The small molecule below binds the protein below.
Small molecule (SMILES): CC(=O)N[C@@H]1[C@@H](O)[C@H](O)[C@@H](CO)O[C@H]1O

Binding-site contacts:
Ligand atom O6 contacts residue LYS357 of chain 1.E at 3.4 Å (salt-bridge).
Ligand atom O5 contacts residue LYS357 of chain 1.E at 4.4 Å.
Ligand atom C6 contacts residue LYS357 of chain 1.E at 3.5 Å.
Ligand atom C7 contacts residue THR211 of chain 1.E at 4.5 Å.
Ligand atom O5 contacts residue ASN256 of chain 1.E at 2.5 Å (h-bond).
Ligand atom C8 contacts residue GLU209 of chain 1.E at 3.2 Å.
Ligand atom C5 contacts residue ASP355 of chain 1.E at 3.5 Å.
Ligand atom C3 contacts residue ASN256 of chain 1.E at 3.8 Å.
Ligand atom C6 contacts residue ASN256 of chain 1.E at 4.5 Å.
Ligand atom C7 contacts residue ASN256 of chain 1.E at 3.2 Å.
Ligand atom C1 contacts residue ASN256 of chain 1.E at 1.4 Å.
Ligand atom C6 contacts residue ASP355 of chain 1.E at 3.1 Å.
Ligand atom N2 contacts residue ASN256 of chain 1.E at 2.8 Å (h-bond).
Ligand atom O6 contacts residue ASP355 of chain 1.E at 4.2 Å.
Ligand atom O7 contacts residue THR211 of chain 1.E at 4.5 Å.
Ligand atom C8 contacts residue ASN256 of chain 1.E at 4.3 Å.
Ligand atom C2 contacts residue ASN256 of chain 1.E at 2.4 Å.
Ligand atom C8 contacts residue THR211 of chain 1.E at 4.1 Å.
Ligand atom O7 contacts residue ASN256 of chain 1.E at 3.3 Å (h-bond).
Ligand atom O5 contacts residue ASP355 of chain 1.E at 4.1 Å.
Ligand atom C4 contacts residue ASN256 of chain 1.E at 4.3 Å.
Ligand atom C5 contacts residue ASN256 of chain 1.E at 3.7 Å.
Ligand atom C1 contacts residue THR258 of chain 1.E at 4.4 Å.

Sequence of chain 1.E:
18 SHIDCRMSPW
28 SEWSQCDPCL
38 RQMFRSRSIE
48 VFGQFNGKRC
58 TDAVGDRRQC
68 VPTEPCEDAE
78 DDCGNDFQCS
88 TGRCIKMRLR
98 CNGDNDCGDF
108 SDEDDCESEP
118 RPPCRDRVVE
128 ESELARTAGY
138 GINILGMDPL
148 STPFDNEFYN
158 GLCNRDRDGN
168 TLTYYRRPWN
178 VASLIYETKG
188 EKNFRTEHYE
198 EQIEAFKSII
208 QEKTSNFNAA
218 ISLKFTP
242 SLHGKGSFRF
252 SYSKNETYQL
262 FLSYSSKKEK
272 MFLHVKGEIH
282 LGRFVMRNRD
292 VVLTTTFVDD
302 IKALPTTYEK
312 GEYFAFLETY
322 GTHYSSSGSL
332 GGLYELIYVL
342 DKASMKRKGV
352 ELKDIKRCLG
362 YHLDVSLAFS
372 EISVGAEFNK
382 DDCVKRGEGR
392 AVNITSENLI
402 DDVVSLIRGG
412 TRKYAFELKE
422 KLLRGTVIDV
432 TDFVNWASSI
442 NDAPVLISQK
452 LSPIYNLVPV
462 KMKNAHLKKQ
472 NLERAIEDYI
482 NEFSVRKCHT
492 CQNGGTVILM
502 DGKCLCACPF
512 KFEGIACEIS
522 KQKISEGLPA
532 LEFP